Sequence of chain 1.C:
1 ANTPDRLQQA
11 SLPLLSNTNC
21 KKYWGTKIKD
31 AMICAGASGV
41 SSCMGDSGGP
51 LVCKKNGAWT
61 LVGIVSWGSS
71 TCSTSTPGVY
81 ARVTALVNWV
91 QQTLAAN

Binding-site contacts:
Ligand atom CG1 contacts residue PRO3 of chain 1.D at 1.5 Å (hydrophobic).
Ligand atom CA contacts residue PRO3 of chain 1.D at 2.0 Å (hydrophobic).
Ligand atom C contacts residue PRO3 of chain 1.D at 0.7 Å (hydrophobic).
Ligand atom CB contacts residue TRP4 of chain 1.D at 1.0 Å (hydrophobic).
Ligand atom CD contacts residue SER1 of chain 1.D at 2.2 Å.
Ligand atom CE1 contacts residue TRP4 of chain 1.D at 0.8 Å (hydrophobic).
Ligand atom CG contacts residue SER1 of chain 1.D at 2.2 Å.
Ligand atom N contacts residue SER1 of chain 1.D at 1.8 Å (h-bond).
Ligand atom N contacts residue TRP2 of chain 1.D at 1.1 Å (h-bond).
Ligand atom CA contacts residue PRO3 of chain 1.D at 0.7 Å (hydrophobic).
Ligand atom O contacts residue SER1 of chain 1.D at 1.3 Å.
Ligand atom N contacts residue PRO3 of chain 1.D at 1.1 Å.
Ligand atom C contacts residue TRP2 of chain 1.D at 0.8 Å (hydrophobic).
Ligand atom CD2 contacts residue TRP4 of chain 1.D at 0.7 Å (hydrophobic).
Ligand atom O contacts residue TRP4 of chain 1.D at 2.1 Å.
Ligand atom C contacts residue TRP2 of chain 1.D at 2.2 Å (hydrophobic).
Ligand atom C contacts residue PRO3 of chain 1.D at 2.1 Å (hydrophobic).
Ligand atom OH contacts residue TRP4 of chain 1.D at 1.2 Å.
Ligand atom C contacts residue TRP4 of chain 1.D at 1.8 Å (hydrophobic).
Ligand atom CE2 contacts residue TRP4 of chain 1.D at 0.9 Å (hydrophobic).
Ligand atom C contacts residue SER1 of chain 1.D at 0.4 Å.
Ligand atom N contacts residue TRP2 of chain 1.D at 0.9 Å.
Ligand atom CA contacts residue TRP2 of chain 1.D at 1.9 Å (hydrophobic).
Ligand atom N contacts residue PRO3 of chain 1.D at 0.8 Å (h-bond).
Ligand atom CB contacts residue SER1 of chain 1.D at 1.2 Å.
Ligand atom CD1 contacts residue TRP4 of chain 1.D at 0.9 Å (hydrophobic).
Ligand atom CG contacts residue TRP4 of chain 1.D at 0.7 Å (hydrophobic).
Ligand atom CG2 contacts residue PRO3 of chain 1.D at 1.2 Å (hydrophobic).
Ligand atom C contacts residue TRP4 of chain 1.D at 1.5 Å (hydrophobic).
Ligand atom CB contacts residue PRO3 of chain 1.D at 0.6 Å (hydrophobic).
Ligand atom N contacts residue SER1 of chain 1.D at 1.3 Å.
Ligand atom CA contacts residue SER1 of chain 1.D at 1.6 Å.
Ligand atom CA contacts residue TRP2 of chain 1.D at 0.5 Å (hydrophobic).
Ligand atom CA contacts residue SER1 of chain 1.D at 1.3 Å.
Ligand atom O contacts residue TRP2 of chain 1.D at 0.6 Å (h-bond).
Ligand atom OXT contacts residue TRP4 of chain 1.D at 1.1 Å (h-bond).
Ligand atom CA contacts residue TRP4 of chain 1.D at 0.9 Å (hydrophobic).
Ligand atom O contacts residue PRO3 of chain 1.D at 0.8 Å (h-bond).
Ligand atom CZ contacts residue TRP4 of chain 1.D at 0.8 Å (hydrophobic).
Ligand atom N contacts residue TRP4 of chain 1.D at 0.8 Å (h-bond).

Sequence of chain 1.B:
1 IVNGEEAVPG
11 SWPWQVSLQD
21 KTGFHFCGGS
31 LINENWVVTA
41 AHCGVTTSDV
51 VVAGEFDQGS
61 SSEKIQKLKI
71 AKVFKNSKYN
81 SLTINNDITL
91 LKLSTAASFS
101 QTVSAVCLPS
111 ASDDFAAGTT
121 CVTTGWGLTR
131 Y

Sequence of chain 1.D:
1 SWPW

This small molecule binds to this protein.
Small molecule (SMILES): CC(C)[C@H](NC(=O)/C=N/C(=O)[C@@H]1CCCN1C(=O)[C@@H](N)[C@@H](C)O)C(=O)N[C@@H](Cc1ccc(O)cc1)C(=O)O